This small molecule binds to this protein.
Small molecule (SMILES): CC(=O)N[C@H]1[C@H](O[C@H]2[C@H](O)[C@@H](NC(C)=O)CO[C@@H]2CO)O[C@H](CO)[C@@H](O)[C@@H]1O

Sequence of chain 1.B:
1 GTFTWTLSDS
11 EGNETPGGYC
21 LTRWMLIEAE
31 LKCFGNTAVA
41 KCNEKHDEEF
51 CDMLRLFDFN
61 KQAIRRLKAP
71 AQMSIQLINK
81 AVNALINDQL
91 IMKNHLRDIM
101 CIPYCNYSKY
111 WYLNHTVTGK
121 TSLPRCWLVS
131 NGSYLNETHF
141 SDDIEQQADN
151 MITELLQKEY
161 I

Sequence of chain 1.A:
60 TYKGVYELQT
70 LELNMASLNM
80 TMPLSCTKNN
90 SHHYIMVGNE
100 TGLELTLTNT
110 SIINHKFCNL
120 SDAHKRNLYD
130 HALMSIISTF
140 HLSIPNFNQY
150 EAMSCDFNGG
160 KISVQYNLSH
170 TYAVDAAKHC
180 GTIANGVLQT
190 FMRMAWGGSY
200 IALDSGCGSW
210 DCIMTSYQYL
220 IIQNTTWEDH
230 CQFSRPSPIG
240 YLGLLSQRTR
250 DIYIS

Binding-site contacts:
Ligand atom C8 contacts residue GLN68 of chain 1.A at 4.5 Å.
Ligand atom C8 contacts residue THR121 of chain 1.B at 4.0 Å.
Ligand atom C1 contacts residue GLN68 of chain 1.A at 4.3 Å.
Ligand atom C6 contacts residue LEU31 of chain 1.B at 3.8 Å (hydrophobic).
Ligand atom N2 contacts residue ASN114 of chain 1.B at 3.0 Å (h-bond).
Ligand atom C7 contacts residue TYR112 of chain 1.B at 3.5 Å (hydrophobic).
Ligand atom C4 contacts residue ASN114 of chain 1.B at 4.3 Å.
Ligand atom C1 contacts residue ASN114 of chain 1.B at 1.5 Å.
Ligand atom O7 contacts residue LYS32 of chain 1.B at 3.9 Å.
Ligand atom C5 contacts residue ASN114 of chain 1.B at 3.8 Å.
Ligand atom O5 contacts residue GLN68 of chain 1.A at 4.2 Å.
Ligand atom C2 contacts residue GLN68 of chain 1.A at 4.0 Å.
Ligand atom C8 contacts residue PHE34 of chain 1.B at 3.7 Å (hydrophobic).
Ligand atom C8 contacts residue CYS33 of chain 1.B at 3.7 Å (hydrophobic).
Ligand atom O7 contacts residue GLN68 of chain 1.A at 2.8 Å (h-bond).
Ligand atom O6 contacts residue LEU31 of chain 1.B at 3.0 Å (h-bond).
Ligand atom O7 contacts residue ASN114 of chain 1.B at 3.8 Å.
Ligand atom O5 contacts residue ASN114 of chain 1.B at 2.4 Å (h-bond).
Ligand atom C8 contacts residue TYR112 of chain 1.B at 3.5 Å (hydrophobic).
Ligand atom N2 contacts residue GLN68 of chain 1.A at 4.1 Å.
Ligand atom C2 contacts residue ASN114 of chain 1.B at 2.5 Å.
Ligand atom C8 contacts residue LYS32 of chain 1.B at 4.1 Å.
Ligand atom C7 contacts residue ASN114 of chain 1.B at 3.6 Å.
Ligand atom C3 contacts residue ASN114 of chain 1.B at 3.9 Å.
Ligand atom N2 contacts residue THR121 of chain 1.B at 4.0 Å.
Ligand atom O7 contacts residue TYR112 of chain 1.B at 2.8 Å (h-bond).
Ligand atom C7 contacts residue THR121 of chain 1.B at 4.3 Å.
Ligand atom N2 contacts residue CYS33 of chain 1.B at 4.5 Å.
Ligand atom C7 contacts residue GLN68 of chain 1.A at 3.6 Å.